Sequence of chain 26.E:
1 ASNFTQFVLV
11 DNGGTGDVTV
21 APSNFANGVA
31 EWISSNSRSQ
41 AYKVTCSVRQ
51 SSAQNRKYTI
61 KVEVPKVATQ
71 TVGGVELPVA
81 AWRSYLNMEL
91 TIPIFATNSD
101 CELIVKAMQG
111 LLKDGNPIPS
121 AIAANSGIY

Binding-site contacts:
Ligand atom OP2 contacts residue LYS57 of chain 26.E at 2.6 Å (salt-bridge).
Ligand atom C5' contacts residue TYR85 of chain 21.E at 2.9 Å (hydrophobic).
Ligand atom C2' contacts residue GLU63 of chain 21.E at 3.5 Å.
Ligand atom OP1 contacts residue SER51 of chain 26.E at 2.9 Å (h-bond).
Ligand atom P contacts residue ARG49 of chain 26.E at 3.0 Å.
Ligand atom N6 contacts residue THR45 of chain 21.E at 2.7 Å (h-bond).
Ligand atom OP2 contacts residue TYR85 of chain 21.E at 2.6 Å (h-bond).
Ligand atom C4 contacts residue TYR85 of chain 21.E at 3.6 Å (hydrophobic).
Ligand atom C2 contacts residue SER47 of chain 21.E at 3.2 Å.
Ligand atom OP2 contacts residue ARG49 of chain 26.E at 2.3 Å (salt-bridge).
Ligand atom N7 contacts residue THR45 of chain 21.E at 2.6 Å (h-bond).
Ligand atom C6 contacts residue THR45 of chain 21.E at 3.3 Å.
Ligand atom OP2 contacts residue SER51 of chain 26.E at 3.4 Å (h-bond).
Ligand atom O4' contacts residue LYS61 of chain 21.E at 2.8 Å (salt-bridge).
Ligand atom C2' contacts residue TYR85 of chain 21.E at 3.4 Å (hydrophobic).
Ligand atom C4' contacts residue TYR85 of chain 21.E at 3.2 Å (hydrophobic).
Ligand atom O3' contacts residue ARG49 of chain 26.E at 3.4 Å (salt-bridge).
Ligand atom OP1 contacts residue ARG49 of chain 26.E at 2.5 Å (salt-bridge).
Ligand atom P contacts residue SER51 of chain 26.E at 3.5 Å.
Ligand atom OP1 contacts residue SER52 of chain 26.E at 3.2 Å.
Ligand atom C3' contacts residue TYR85 of chain 21.E at 3.4 Å (hydrophobic).
Ligand atom C5 contacts residue THR45 of chain 21.E at 3.2 Å.
Ligand atom N1 contacts residue TYR85 of chain 21.E at 3.5 Å.
Ligand atom O3' contacts residue SER51 of chain 26.E at 3.3 Å (h-bond).
Ligand atom N9 contacts residue LYS61 of chain 21.E at 3.3 Å (salt-bridge).
Ligand atom N1 contacts residue SER47 of chain 21.E at 2.9 Å (h-bond).
Ligand atom N6 contacts residue CYS46 of chain 21.E at 3.3 Å (h-bond).
Ligand atom OP1 contacts residue ASN55 of chain 26.E at 2.8 Å (h-bond).
Ligand atom O2 contacts residue ASN87 of chain 21.E at 3.3 Å (h-bond).
Ligand atom O2' contacts residue TYR85 of chain 21.E at 3.4 Å.
Ligand atom N7 contacts residue LYS61 of chain 21.E at 3.3 Å.
Ligand atom OP1 contacts residue SER51 of chain 26.E at 3.5 Å.
Ligand atom C5' contacts residue SER51 of chain 26.E at 3.3 Å.
Ligand atom C8 contacts residue LYS61 of chain 21.E at 3.4 Å.
Ligand atom OP2 contacts residue ASN55 of chain 26.E at 3.4 Å (h-bond).
Ligand atom OP2 contacts residue LYS43 of chain 21.E at 2.7 Å (salt-bridge).
Ligand atom N6 contacts residue THR59 of chain 21.E at 2.8 Å (h-bond).
Ligand atom N3 contacts residue TYR85 of chain 21.E at 3.5 Å.
Ligand atom C5' contacts residue ARG49 of chain 26.E at 3.5 Å.
Ligand atom O2' contacts residue GLU63 of chain 21.E at 3.2 Å (salt-bridge).

Sequence of chain 21.E:
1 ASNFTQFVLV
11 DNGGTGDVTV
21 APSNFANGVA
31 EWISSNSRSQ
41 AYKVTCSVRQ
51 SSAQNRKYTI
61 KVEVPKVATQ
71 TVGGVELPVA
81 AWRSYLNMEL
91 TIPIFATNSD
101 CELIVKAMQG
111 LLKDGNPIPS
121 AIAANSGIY

A protein and the small-molecule ligand that binds it are described below.
Small molecule (SMILES): N=c1ccn([C@@H]2O[C@H](CO[P](=O)(O)O[C@H]3[C@@H](O)[C@H](n4cnc5c(N)ncnc54)O[C@@H]3CO[P](=O)(O)O[C@H]3[C@@H](O)[C@H](n4ccc(N)nc4=O)O[C@@H]3CO[P](=O)(O)O[C@H]3[C@@H](O)[C@H](n4ccc(=O)[nH]c4=O)O[C@@H]3CO[P](=O)(O)O[C@H]3[C@@H](O)[C@H](n4cnc5c(N)ncnc54)O[C@@H]3CO[P](=O)(O)O[C@H]3[C@@H](O)[C@H](n4cnc5c(=O)nc(N)[nH]c54)O[C@@H]3CO[P](=O)(O)O[C@H]3[C@@H](O)[C@H](n4cnc5c(=O)nc(N)[nH]c54)O[C@@H]3CO)[C@@H](O[P](=O)(O)OC[C@H]3O[C@@H](n4ccc(N)nc4=O)[C@H](O)[C@@H]3O)[C@H]2O)c(=O)[nH]1